Sequence of chain 7.C:
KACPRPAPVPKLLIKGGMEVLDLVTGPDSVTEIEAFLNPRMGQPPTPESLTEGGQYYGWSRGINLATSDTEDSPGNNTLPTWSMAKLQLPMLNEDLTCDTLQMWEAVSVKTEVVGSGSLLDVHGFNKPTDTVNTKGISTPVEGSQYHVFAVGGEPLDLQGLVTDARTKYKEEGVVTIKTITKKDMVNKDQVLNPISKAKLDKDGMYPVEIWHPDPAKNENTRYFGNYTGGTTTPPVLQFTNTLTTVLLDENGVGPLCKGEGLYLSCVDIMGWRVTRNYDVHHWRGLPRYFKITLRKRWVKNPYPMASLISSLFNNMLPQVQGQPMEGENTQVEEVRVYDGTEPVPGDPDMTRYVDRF

This small molecule binds to this protein.
Small molecule (SMILES): CC(=O)N[C@H]1[C@H]([C@H](O)[C@H](O)CO)O[C@@](O[C@H]2[C@@H](O)[C@@H](CO)O[C@@H](O[C@H]3[C@H](O)[C@@H](O)[C@H](O)O[C@@H]3CO)[C@@H]2O)(C(=O)O)C[C@@H]1O

Sequence of chain 7.B:
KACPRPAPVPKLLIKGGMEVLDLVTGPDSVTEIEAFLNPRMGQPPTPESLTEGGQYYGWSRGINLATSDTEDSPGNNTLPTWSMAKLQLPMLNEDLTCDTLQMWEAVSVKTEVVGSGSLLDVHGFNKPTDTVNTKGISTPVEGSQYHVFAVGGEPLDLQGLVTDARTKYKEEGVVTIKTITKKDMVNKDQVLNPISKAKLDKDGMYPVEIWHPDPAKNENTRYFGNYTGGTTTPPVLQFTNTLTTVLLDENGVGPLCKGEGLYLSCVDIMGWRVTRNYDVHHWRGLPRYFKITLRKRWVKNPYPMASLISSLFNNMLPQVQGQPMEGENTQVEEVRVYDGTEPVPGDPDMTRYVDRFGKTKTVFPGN

Binding-site contacts:
Ligand atom C1 contacts residue GLY78 of chain 7.B at 4.1 Å.
Ligand atom O3 contacts residue VAL296 of chain 7.B at 3.9 Å.
Ligand atom C4 contacts residue TYR72 of chain 7.B at 3.9 Å (hydrophobic).
Ligand atom C3 contacts residue HIS298 of chain 7.B at 3.5 Å.
Ligand atom C5 contacts residue TYR72 of chain 7.B at 3.7 Å (hydrophobic).
Ligand atom O4 contacts residue HIS298 of chain 7.B at 3.1 Å (h-bond).
Ligand atom C5 contacts residue ARG77 of chain 7.B at 4.2 Å.
Ligand atom O4 contacts residue THR291 of chain 7.B at 3.3 Å.
Ligand atom O4 contacts residue ASN80 of chain 7.B at 4.3 Å.
Ligand atom O1A contacts residue ARG77 of chain 7.B at 3.2 Å (salt-bridge).
Ligand atom O1B contacts residue TYR72 of chain 7.B at 3.8 Å.
Ligand atom O1B contacts residue ARG77 of chain 7.B at 2.7 Å (salt-bridge).
Ligand atom O1A contacts residue GLY78 of chain 7.B at 3.9 Å.
Ligand atom C4 contacts residue HIS298 of chain 7.B at 3.5 Å.
Ligand atom C11 contacts residue ASP85 of chain 7.C at 3.7 Å.
Ligand atom O3 contacts residue ARG77 of chain 7.B at 4.1 Å.
Ligand atom O4 contacts residue GLY78 of chain 7.B at 3.1 Å.
Ligand atom O1A contacts residue TYR72 of chain 7.B at 3.0 Å.
Ligand atom C5 contacts residue ASN93 of chain 7.B at 4.0 Å.
Ligand atom C10 contacts residue TYR72 of chain 7.B at 3.6 Å (hydrophobic).
Ligand atom C6 contacts residue ASN93 of chain 7.B at 3.2 Å.
Ligand atom O4 contacts residue ILE79 of chain 7.B at 3.8 Å.
Ligand atom C1 contacts residue ARG77 of chain 7.B at 3.3 Å.
Ligand atom C11 contacts residue TYR72 of chain 7.B at 3.5 Å (hydrophobic).
Ligand atom O3 contacts residue GLY78 of chain 7.B at 3.0 Å.
Ligand atom C2 contacts residue GLY78 of chain 7.B at 3.9 Å.
Ligand atom C3 contacts residue VAL296 of chain 7.B at 3.5 Å (hydrophobic).
Ligand atom C3 contacts residue GLY78 of chain 7.B at 3.8 Å.
Ligand atom C2 contacts residue VAL296 of chain 7.B at 4.3 Å (hydrophobic).
Ligand atom C9 contacts residue ARG77 of chain 7.B at 3.5 Å.
Ligand atom C3 contacts residue ARG77 of chain 7.B at 4.0 Å.
Ligand atom O3 contacts residue ASN80 of chain 7.B at 3.9 Å.
Ligand atom C4 contacts residue ARG77 of chain 7.B at 3.8 Å.
Ligand atom O4 contacts residue VAL296 of chain 7.B at 4.2 Å.
Ligand atom N5 contacts residue TYR72 of chain 7.B at 2.8 Å (h-bond).
Ligand atom C4 contacts residue GLY78 of chain 7.B at 3.3 Å.
Ligand atom C1 contacts residue TYR72 of chain 7.B at 3.7 Å (hydrophobic).
Ligand atom C3 contacts residue GLY78 of chain 7.B at 3.8 Å.
Ligand atom C6 contacts residue TYR72 of chain 7.B at 3.9 Å (hydrophobic).
Ligand atom O6 contacts residue ASN93 of chain 7.B at 3.5 Å (h-bond).